This small molecule binds to this protein.
Small molecule (SMILES): CC(=O)N[C@@H]1[C@@H](O)[C@H](O)[C@@H](CO)O[C@H]1O

Binding-site contacts:
Ligand atom C6 contacts residue VAL193 of chain 1.E at 3.6 Å (hydrophobic).
Ligand atom C3 contacts residue ASN65 of chain 1.E at 3.8 Å.
Ligand atom N2 contacts residue ASN65 of chain 1.E at 2.9 Å (h-bond).
Ligand atom C5 contacts residue VAL193 of chain 1.E at 4.5 Å (hydrophobic).
Ligand atom C1 contacts residue ASN65 of chain 1.E at 1.4 Å.
Ligand atom O5 contacts residue VAL193 of chain 1.E at 4.2 Å.
Ligand atom C7 contacts residue ASN65 of chain 1.E at 3.6 Å.
Ligand atom C6 contacts residue TYR194 of chain 1.E at 4.4 Å (hydrophobic).
Ligand atom C7 contacts residue TYR195 of chain 1.E at 4.2 Å (hydrophobic).
Ligand atom O7 contacts residue TYR195 of chain 1.E at 3.4 Å.
Ligand atom C2 contacts residue ASN65 of chain 1.E at 2.5 Å.
Ligand atom C5 contacts residue ASN65 of chain 1.E at 3.7 Å.
Ligand atom O6 contacts residue TYR194 of chain 1.E at 3.2 Å (h-bond).
Ligand atom O5 contacts residue ASN65 of chain 1.E at 2.4 Å (h-bond).
Ligand atom C1 contacts residue TYR195 of chain 1.E at 4.0 Å (hydrophobic).
Ligand atom C4 contacts residue ASN65 of chain 1.E at 4.2 Å.
Ligand atom O7 contacts residue ASN65 of chain 1.E at 4.0 Å.
Ligand atom O5 contacts residue TYR195 of chain 1.E at 3.8 Å.
Ligand atom O6 contacts residue TYR195 of chain 1.E at 3.3 Å.
Ligand atom O6 contacts residue VAL193 of chain 1.E at 3.8 Å.
Ligand atom C2 contacts residue TYR195 of chain 1.E at 4.2 Å (hydrophobic).

Sequence of chain 1.E:
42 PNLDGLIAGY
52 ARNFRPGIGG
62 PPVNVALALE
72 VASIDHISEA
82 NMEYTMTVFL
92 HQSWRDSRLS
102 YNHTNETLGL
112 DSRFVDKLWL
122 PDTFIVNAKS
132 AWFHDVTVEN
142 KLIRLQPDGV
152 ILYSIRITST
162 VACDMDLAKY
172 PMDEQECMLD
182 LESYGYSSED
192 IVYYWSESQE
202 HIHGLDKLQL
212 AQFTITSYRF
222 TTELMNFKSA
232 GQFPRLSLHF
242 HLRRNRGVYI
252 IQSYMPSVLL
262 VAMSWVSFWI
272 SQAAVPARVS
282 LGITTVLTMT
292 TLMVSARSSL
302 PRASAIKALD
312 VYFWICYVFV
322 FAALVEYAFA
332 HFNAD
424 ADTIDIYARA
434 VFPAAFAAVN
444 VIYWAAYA